A small-molecule ligand and the protein it binds are described below.
Small molecule (SMILES): O=P(O)(O)O[C@@H]1[C@H](O)[C@H](O)[C@@H](OP(=O)(O)O)[C@H](OP(=O)(O)O)[C@H]1O

Sequence of chain 1.C:
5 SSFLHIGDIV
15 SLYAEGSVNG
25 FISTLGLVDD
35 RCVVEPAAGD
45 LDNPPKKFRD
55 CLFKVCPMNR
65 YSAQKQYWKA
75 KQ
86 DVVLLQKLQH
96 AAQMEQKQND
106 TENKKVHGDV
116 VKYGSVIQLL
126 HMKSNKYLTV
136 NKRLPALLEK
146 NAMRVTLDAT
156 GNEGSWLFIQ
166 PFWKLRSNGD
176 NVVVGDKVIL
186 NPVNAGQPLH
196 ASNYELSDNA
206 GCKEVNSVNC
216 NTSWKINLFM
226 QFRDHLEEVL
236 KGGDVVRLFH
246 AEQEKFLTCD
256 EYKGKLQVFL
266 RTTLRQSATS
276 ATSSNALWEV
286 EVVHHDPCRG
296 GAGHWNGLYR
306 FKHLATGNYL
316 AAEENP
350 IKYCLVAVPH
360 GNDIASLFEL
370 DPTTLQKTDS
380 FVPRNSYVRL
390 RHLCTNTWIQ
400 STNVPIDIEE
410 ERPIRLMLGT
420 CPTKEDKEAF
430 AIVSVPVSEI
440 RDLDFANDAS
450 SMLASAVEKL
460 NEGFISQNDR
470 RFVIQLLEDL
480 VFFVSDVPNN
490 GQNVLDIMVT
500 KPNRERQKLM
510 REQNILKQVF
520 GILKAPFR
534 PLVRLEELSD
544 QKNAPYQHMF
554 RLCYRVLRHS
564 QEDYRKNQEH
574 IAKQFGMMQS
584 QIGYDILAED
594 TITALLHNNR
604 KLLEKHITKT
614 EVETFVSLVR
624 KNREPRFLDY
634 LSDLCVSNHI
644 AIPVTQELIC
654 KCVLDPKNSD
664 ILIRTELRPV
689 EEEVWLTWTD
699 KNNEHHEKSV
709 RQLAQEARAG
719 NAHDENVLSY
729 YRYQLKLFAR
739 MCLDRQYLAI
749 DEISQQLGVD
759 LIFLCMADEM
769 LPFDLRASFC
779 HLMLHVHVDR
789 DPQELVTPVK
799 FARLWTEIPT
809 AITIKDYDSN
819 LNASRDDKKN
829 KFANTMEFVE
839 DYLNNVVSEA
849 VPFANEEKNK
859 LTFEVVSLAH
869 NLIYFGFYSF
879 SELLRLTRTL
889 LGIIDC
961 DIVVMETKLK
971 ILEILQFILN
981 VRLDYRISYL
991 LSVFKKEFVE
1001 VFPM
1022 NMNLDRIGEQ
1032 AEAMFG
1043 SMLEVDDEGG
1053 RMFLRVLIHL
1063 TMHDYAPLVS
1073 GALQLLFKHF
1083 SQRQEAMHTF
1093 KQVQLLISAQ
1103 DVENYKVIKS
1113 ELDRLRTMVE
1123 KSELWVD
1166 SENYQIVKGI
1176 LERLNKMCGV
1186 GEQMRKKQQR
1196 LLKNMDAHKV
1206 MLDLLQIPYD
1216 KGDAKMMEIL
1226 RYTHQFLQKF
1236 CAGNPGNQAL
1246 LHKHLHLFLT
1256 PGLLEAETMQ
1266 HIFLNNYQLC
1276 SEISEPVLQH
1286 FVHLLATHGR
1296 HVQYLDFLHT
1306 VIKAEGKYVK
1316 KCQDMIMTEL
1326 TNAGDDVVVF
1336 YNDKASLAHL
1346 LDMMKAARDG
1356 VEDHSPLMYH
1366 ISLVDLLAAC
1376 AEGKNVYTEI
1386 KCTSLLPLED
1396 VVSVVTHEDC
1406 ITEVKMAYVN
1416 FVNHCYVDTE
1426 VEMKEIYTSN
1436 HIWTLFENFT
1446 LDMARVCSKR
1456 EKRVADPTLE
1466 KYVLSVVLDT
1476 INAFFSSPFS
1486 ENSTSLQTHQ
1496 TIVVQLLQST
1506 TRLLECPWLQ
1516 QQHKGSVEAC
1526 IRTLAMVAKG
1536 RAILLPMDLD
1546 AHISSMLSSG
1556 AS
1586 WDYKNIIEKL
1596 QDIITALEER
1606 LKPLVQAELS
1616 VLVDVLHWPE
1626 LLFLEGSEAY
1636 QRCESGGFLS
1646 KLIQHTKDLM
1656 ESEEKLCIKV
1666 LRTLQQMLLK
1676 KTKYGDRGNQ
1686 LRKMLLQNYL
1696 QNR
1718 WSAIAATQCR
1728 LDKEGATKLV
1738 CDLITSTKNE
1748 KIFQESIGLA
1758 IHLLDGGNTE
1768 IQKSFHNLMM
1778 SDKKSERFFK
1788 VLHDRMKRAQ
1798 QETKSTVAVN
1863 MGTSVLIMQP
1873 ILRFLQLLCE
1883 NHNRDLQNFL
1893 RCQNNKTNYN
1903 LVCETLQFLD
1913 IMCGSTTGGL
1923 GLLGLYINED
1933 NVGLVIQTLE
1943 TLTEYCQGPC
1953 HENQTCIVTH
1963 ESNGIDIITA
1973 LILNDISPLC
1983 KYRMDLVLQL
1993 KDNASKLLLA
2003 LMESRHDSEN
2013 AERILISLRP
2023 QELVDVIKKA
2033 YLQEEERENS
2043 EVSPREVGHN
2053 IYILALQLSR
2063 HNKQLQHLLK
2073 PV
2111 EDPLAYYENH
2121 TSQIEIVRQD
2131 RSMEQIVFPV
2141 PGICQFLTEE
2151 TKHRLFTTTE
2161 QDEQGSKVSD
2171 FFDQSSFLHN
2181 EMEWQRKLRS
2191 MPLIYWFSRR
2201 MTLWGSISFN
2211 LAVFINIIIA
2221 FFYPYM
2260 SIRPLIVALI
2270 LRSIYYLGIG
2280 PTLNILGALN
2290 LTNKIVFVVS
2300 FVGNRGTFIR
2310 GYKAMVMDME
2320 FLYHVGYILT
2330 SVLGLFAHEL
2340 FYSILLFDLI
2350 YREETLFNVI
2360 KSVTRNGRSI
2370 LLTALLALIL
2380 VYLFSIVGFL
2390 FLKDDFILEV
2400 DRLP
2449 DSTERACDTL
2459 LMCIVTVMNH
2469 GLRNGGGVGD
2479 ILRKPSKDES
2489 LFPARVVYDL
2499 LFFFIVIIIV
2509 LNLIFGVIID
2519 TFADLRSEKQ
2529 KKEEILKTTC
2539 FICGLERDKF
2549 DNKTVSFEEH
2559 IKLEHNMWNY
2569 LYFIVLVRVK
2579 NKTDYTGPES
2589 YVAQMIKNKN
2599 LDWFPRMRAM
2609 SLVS

Binding-site contacts:
Ligand atom O41 contacts residue LYS569 of chain 1.C at 3.6 Å (salt-bridge).
Ligand atom O53 contacts residue LYS507 of chain 1.C at 3.9 Å.
Ligand atom O43 contacts residue ARG266 of chain 1.C at 2.5 Å (salt-bridge).
Ligand atom P5 contacts residue ARG510 of chain 1.C at 4.2 Å.
Ligand atom P5 contacts residue TYR567 of chain 1.C at 3.6 Å.
Ligand atom O6 contacts residue TYR567 of chain 1.C at 4.2 Å.
Ligand atom O51 contacts residue LYS569 of chain 1.C at 3.0 Å.
Ligand atom O42 contacts residue ARG266 of chain 1.C at 4.4 Å.
Ligand atom P5 contacts residue LYS507 of chain 1.C at 4.0 Å.
Ligand atom O43 contacts residue ARG270 of chain 1.C at 4.2 Å.
Ligand atom O5 contacts residue LYS569 of chain 1.C at 3.7 Å.
Ligand atom O1 contacts residue ARG568 of chain 1.C at 4.1 Å.
Ligand atom P5 contacts residue ARG270 of chain 1.C at 3.3 Å.
Ligand atom O6 contacts residue ARG270 of chain 1.C at 4.2 Å.
Ligand atom O53 contacts residue TYR567 of chain 1.C at 3.3 Å (h-bond).
Ligand atom O5 contacts residue TYR567 of chain 1.C at 4.1 Å.
Ligand atom O4 contacts residue ARG270 of chain 1.C at 3.8 Å.
Ligand atom C6 contacts residue ARG270 of chain 1.C at 4.4 Å.
Ligand atom O41 contacts residue ARG266 of chain 1.C at 3.9 Å.
Ligand atom O3 contacts residue ARG568 of chain 1.C at 3.5 Å (salt-bridge).
Ligand atom O51 contacts residue LYS507 of chain 1.C at 4.1 Å.
Ligand atom O42 contacts residue LEU269 of chain 1.C at 4.3 Å.
Ligand atom P5 contacts residue LYS569 of chain 1.C at 4.0 Å.
Ligand atom C5 contacts residue ARG270 of chain 1.C at 3.5 Å.
Ligand atom O52 contacts residue LYS569 of chain 1.C at 4.3 Å.
Ligand atom O52 contacts residue ARG270 of chain 1.C at 3.2 Å (salt-bridge).
Ligand atom C4 contacts residue ARG270 of chain 1.C at 4.5 Å.
Ligand atom O12 contacts residue ARG568 of chain 1.C at 4.0 Å.
Ligand atom P4 contacts residue ARG266 of chain 1.C at 3.8 Å.
Ligand atom O43 contacts residue THR268 of chain 1.C at 3.6 Å.
Ligand atom O52 contacts residue LYS507 of chain 1.C at 3.6 Å.
Ligand atom O5 contacts residue ARG270 of chain 1.C at 3.7 Å.
Ligand atom O43 contacts residue LEU269 of chain 1.C at 4.5 Å.
Ligand atom O51 contacts residue ARG510 of chain 1.C at 2.8 Å (salt-bridge).
Ligand atom O51 contacts residue TYR567 of chain 1.C at 2.9 Å (h-bond).
Ligand atom O53 contacts residue ARG270 of chain 1.C at 2.6 Å (salt-bridge).